A protein and the small-molecule ligand that binds it are described below.
Small molecule (SMILES): NS(=O)(=O)c1nnc(NC(=O)C2CCCCC2)s1

Sequence of chain 1.A:
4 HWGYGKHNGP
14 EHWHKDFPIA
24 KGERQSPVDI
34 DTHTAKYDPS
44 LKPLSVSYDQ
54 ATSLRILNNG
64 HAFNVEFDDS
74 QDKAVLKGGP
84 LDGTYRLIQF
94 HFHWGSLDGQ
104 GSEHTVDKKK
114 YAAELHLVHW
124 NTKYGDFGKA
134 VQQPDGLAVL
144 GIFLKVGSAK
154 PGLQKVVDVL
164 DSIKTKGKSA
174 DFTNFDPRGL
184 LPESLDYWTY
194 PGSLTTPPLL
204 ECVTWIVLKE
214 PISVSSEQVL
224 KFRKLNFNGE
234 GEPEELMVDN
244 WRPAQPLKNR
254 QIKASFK

Binding-site contacts:
Ligand atom O02 contacts residue HIS94 of chain 1.A at 3.3 Å.
Ligand atom N04 contacts residue HIS96 of chain 1.A at 3.2 Å (h-bond).
Ligand atom N04 contacts residue THR198 of chain 1.A at 2.7 Å (h-bond).
Ligand atom O02 contacts residue ZN1 of chain 1.B at 3.1 Å.
Ligand atom C11 contacts residue PHE130 of chain 1.A at 3.5 Å (hydrophobic).
Ligand atom S01 contacts residue ZN1 of chain 1.B at 3.0 Å.
Ligand atom N07 contacts residue THR199 of chain 1.A at 3.1 Å (h-bond).
Ligand atom C11 contacts residue GLN92 of chain 1.A at 3.2 Å.
Ligand atom S09 contacts residue GLN92 of chain 1.A at 3.9 Å.
Ligand atom C08 contacts residue GOL1 of chain 1.C at 3.2 Å.
Ligand atom O02 contacts residue HIS119 of chain 1.A at 3.5 Å (h-bond).
Ligand atom C12 contacts residue GLN92 of chain 1.A at 3.8 Å.
Ligand atom O02 contacts residue VAL142 of chain 1.A at 3.8 Å.
Ligand atom O13 contacts residue PHE130 of chain 1.A at 3.7 Å.
Ligand atom C12 contacts residue PHE130 of chain 1.A at 3.6 Å (hydrophobic).
Ligand atom S01 contacts residue HIS94 of chain 1.A at 3.9 Å.
Ligand atom O13 contacts residue GOL1 of chain 1.C at 3.5 Å (h-bond).
Ligand atom N04 contacts residue HIS119 of chain 1.A at 3.3 Å (h-bond).
Ligand atom N04 contacts residue ZN1 of chain 1.B at 1.9 Å.
Ligand atom O03 contacts residue LEU197 of chain 1.A at 3.4 Å.
Ligand atom C17 contacts residue PHE130 of chain 1.A at 3.9 Å (hydrophobic).
Ligand atom C05 contacts residue LEU197 of chain 1.A at 3.8 Å (hydrophobic).
Ligand atom S09 contacts residue GOL1 of chain 1.C at 3.5 Å.
Ligand atom O03 contacts residue THR198 of chain 1.A at 3.0 Å (h-bond).
Ligand atom O13 contacts residue GLN92 of chain 1.A at 2.5 Å (h-bond).
Ligand atom O13 contacts residue VAL121 of chain 1.A at 3.6 Å.
Ligand atom C11 contacts residue GOL1 of chain 1.C at 3.3 Å.
Ligand atom C05 contacts residue GOL1 of chain 1.C at 3.8 Å.
Ligand atom N10 contacts residue GOL1 of chain 1.C at 3.1 Å (h-bond).
Ligand atom S01 contacts residue THR198 of chain 1.A at 3.8 Å.
Ligand atom N07 contacts residue GOL1 of chain 1.C at 3.7 Å.
Ligand atom S09 contacts residue VAL121 of chain 1.A at 3.9 Å.
Ligand atom N07 contacts residue LEU197 of chain 1.A at 3.8 Å.
Ligand atom N06 contacts residue THR199 of chain 1.A at 2.9 Å (h-bond).
Ligand atom C18 contacts residue PHE130 of chain 1.A at 3.3 Å (hydrophobic).
Ligand atom N04 contacts residue HIS94 of chain 1.A at 3.3 Å (h-bond).
Ligand atom C14 contacts residue GOL1 of chain 1.C at 3.7 Å.
Ligand atom O03 contacts residue TRP208 of chain 1.A at 3.5 Å.
Ligand atom O02 contacts residue VAL121 of chain 1.A at 3.8 Å.
Ligand atom N06 contacts residue LEU197 of chain 1.A at 3.7 Å.